Sequence of chain 1.B:
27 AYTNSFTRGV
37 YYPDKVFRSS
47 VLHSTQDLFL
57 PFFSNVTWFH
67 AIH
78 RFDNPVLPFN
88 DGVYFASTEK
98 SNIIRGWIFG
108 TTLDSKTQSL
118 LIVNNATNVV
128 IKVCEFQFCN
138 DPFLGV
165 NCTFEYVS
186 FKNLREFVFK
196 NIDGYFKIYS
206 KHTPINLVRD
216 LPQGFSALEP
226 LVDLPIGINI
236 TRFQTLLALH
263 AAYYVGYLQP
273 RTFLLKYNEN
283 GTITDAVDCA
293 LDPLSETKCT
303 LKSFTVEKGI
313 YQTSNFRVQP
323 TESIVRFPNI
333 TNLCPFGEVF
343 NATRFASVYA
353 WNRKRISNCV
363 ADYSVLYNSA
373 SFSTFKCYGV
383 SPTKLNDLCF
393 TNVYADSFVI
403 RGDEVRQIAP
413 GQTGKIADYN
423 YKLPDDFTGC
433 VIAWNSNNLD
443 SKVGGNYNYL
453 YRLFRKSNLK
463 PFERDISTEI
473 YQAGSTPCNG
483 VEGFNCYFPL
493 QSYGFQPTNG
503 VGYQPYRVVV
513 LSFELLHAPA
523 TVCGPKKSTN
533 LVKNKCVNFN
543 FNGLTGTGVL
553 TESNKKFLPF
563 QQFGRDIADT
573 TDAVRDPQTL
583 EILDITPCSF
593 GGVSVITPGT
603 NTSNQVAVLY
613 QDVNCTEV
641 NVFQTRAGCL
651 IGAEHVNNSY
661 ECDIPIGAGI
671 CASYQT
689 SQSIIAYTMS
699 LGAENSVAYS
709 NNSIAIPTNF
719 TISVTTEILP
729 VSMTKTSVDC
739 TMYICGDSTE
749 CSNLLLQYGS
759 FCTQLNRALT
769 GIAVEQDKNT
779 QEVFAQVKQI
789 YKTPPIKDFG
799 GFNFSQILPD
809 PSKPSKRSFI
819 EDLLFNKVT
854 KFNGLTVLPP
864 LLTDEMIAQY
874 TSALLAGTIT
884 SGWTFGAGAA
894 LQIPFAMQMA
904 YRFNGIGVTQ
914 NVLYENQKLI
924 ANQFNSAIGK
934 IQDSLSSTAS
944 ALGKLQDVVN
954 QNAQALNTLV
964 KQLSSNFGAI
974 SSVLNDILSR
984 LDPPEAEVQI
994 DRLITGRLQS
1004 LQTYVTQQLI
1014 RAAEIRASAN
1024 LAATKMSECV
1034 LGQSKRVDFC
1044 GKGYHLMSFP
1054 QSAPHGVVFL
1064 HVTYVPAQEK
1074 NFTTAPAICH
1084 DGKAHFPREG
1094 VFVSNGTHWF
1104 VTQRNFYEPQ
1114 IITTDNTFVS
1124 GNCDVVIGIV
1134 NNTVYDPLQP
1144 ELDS

Binding-site contacts:
Ligand atom C5 contacts residue SER803 of chain 1.B at 3.3 Å.
Ligand atom O6 contacts residue ASN801 of chain 1.B at 3.6 Å.
Ligand atom C3 contacts residue ASN801 of chain 1.B at 3.8 Å.
Ligand atom C8 contacts residue GLN804 of chain 1.B at 4.0 Å.
Ligand atom C5 contacts residue ASN801 of chain 1.B at 3.6 Å.
Ligand atom C4 contacts residue ASN801 of chain 1.B at 4.2 Å.
Ligand atom C7 contacts residue ASN801 of chain 1.B at 3.4 Å.
Ligand atom C1 contacts residue ASN801 of chain 1.B at 1.4 Å.
Ligand atom C6 contacts residue ASN801 of chain 1.B at 4.3 Å.
Ligand atom C6 contacts residue SER803 of chain 1.B at 4.0 Å.
Ligand atom O5 contacts residue ASN801 of chain 1.B at 2.3 Å (h-bond).
Ligand atom C6 contacts residue GLN804 of chain 1.B at 4.1 Å.
Ligand atom O6 contacts residue GLN804 of chain 1.B at 3.6 Å.
Ligand atom C4 contacts residue SER803 of chain 1.B at 4.5 Å.
Ligand atom C8 contacts residue LYS795 of chain 1.B at 4.4 Å.
Ligand atom C8 contacts residue ASN801 of chain 1.B at 4.5 Å.
Ligand atom O7 contacts residue ASN801 of chain 1.B at 3.5 Å (h-bond).
Ligand atom C1 contacts residue SER803 of chain 1.B at 3.5 Å.
Ligand atom C2 contacts residue ASN801 of chain 1.B at 2.4 Å.
Ligand atom N2 contacts residue ASN801 of chain 1.B at 2.9 Å (h-bond).
Ligand atom O5 contacts residue SER803 of chain 1.B at 3.4 Å (h-bond).
Ligand atom O6 contacts residue SER803 of chain 1.B at 3.9 Å.

A small-molecule ligand and the protein it binds are described below.
Small molecule (SMILES): CC(=O)N[C@H]1[C@H](O[C@H]2[C@H](O)[C@@H](NC(C)=O)CO[C@@H]2CO)O[C@H](CO)[C@@H](O)[C@@H]1O